This small molecule binds to this protein.
Small molecule (SMILES): C/C(=N\O)c1cccc(C(C)(C)NC(=O)Nc2ccc(Cl)c(-c3nc(C(F)(F)F)cs3)c2)c1

Sequence of chain 1.D:
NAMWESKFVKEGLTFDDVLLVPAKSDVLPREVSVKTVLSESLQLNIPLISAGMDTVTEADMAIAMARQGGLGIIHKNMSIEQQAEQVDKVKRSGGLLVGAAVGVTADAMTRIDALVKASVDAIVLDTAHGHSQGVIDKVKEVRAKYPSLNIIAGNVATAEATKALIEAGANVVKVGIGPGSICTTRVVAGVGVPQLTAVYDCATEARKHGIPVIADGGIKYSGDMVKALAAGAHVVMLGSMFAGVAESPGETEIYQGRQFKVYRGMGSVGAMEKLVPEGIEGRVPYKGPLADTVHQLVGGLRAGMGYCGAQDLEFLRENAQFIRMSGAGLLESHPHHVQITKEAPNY

Binding-site contacts:
Ligand atom F3 contacts residue THR149 of chain 1.D at 3.4 Å.
Ligand atom C2 contacts residue GLY289 of chain 1.D at 4.0 Å.
Ligand atom S contacts residue LEU50 of chain 1.B at 3.8 Å.
Ligand atom C22 contacts residue GLU313 of chain 1.D at 3.9 Å.
Ligand atom O1 contacts residue TYR342 of chain 1.B at 3.5 Å (h-bond).
Ligand atom F2 contacts residue VAL126 of chain 1.D at 3.6 Å.
Ligand atom CL contacts residue TYR342 of chain 1.B at 4.0 Å.
Ligand atom C21 contacts residue TYR342 of chain 1.B at 4.0 Å (hydrophobic).
Ligand atom N1 contacts residue IMP1 of chain 1.Q at 3.4 Å.
Ligand atom C3 contacts residue MET288 of chain 1.D at 3.6 Å (hydrophobic).
Ligand atom N1 contacts residue GLU313 of chain 1.D at 4.0 Å.
Ligand atom C26 contacts residue SER154 of chain 1.D at 3.4 Å.
Ligand atom C13 contacts residue GLU313 of chain 1.D at 3.9 Å.
Ligand atom N3 contacts residue GLU313 of chain 1.D at 3.6 Å.
Ligand atom C13 contacts residue GLY289 of chain 1.D at 3.8 Å.
Ligand atom C26 contacts residue LEU50 of chain 1.B at 3.6 Å (hydrophobic).
Ligand atom N4 contacts residue ALA150 of chain 1.D at 3.8 Å.
Ligand atom C22 contacts residue TYR342 of chain 1.B at 3.8 Å (hydrophobic).
Ligand atom C8 contacts residue IMP1 of chain 1.Q at 4.0 Å.
Ligand atom S contacts residue SER154 of chain 1.D at 3.5 Å (h-bond).
Ligand atom C13 contacts residue VAL311 of chain 1.D at 3.6 Å (hydrophobic).
Ligand atom C20 contacts residue PRO51 of chain 1.B at 4.0 Å (hydrophobic).
Ligand atom C4 contacts residue MET288 of chain 1.D at 4.0 Å (hydrophobic).
Ligand atom C17 contacts residue ALA150 of chain 1.D at 3.7 Å (hydrophobic).
Ligand atom O1 contacts residue THR207 of chain 1.D at 3.3 Å (h-bond).
Ligand atom O1 contacts residue IMP1 of chain 1.Q at 3.6 Å.
Ligand atom C7 contacts residue ALA150 of chain 1.D at 3.9 Å (hydrophobic).
Ligand atom C18 contacts residue ALA150 of chain 1.D at 3.8 Å (hydrophobic).
Ligand atom C10 contacts residue GLU313 of chain 1.D at 4.0 Å.
Ligand atom CL contacts residue GLY341 of chain 1.B at 3.3 Å.
Ligand atom C2 contacts residue MET288 of chain 1.D at 3.9 Å (hydrophobic).
Ligand atom O1 contacts residue GLU313 of chain 1.D at 2.6 Å (salt-bridge).
Ligand atom N1 contacts residue ALA150 of chain 1.D at 3.6 Å.
Ligand atom F3 contacts residue VAL126 of chain 1.D at 4.0 Å.
Ligand atom C10 contacts residue ALA150 of chain 1.D at 4.0 Å (hydrophobic).
Ligand atom O1 contacts residue ALA150 of chain 1.D at 3.7 Å.
Ligand atom C7 contacts residue IMP1 of chain 1.Q at 3.9 Å.
Ligand atom C21 contacts residue ALA338 of chain 1.B at 3.7 Å (hydrophobic).
Ligand atom CL contacts residue HIS151 of chain 1.D at 3.8 Å.
Ligand atom N4 contacts residue GLU313 of chain 1.D at 3.3 Å (salt-bridge).

Sequence of chain 1.B:
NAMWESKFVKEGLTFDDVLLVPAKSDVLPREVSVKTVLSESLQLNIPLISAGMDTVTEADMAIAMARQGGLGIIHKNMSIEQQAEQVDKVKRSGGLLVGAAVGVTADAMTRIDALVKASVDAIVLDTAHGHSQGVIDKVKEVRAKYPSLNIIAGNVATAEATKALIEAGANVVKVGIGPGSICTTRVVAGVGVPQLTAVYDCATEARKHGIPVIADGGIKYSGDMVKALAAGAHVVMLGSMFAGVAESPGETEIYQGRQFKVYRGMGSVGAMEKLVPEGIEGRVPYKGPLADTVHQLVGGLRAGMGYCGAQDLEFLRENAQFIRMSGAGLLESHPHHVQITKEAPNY